Binding-site contacts:
Ligand atom N2 contacts residue ASN257 of chain 1.A at 2.8 Å (h-bond).
Ligand atom C3 contacts residue ASN257 of chain 1.A at 3.9 Å.
Ligand atom C7 contacts residue ASN257 of chain 1.A at 3.7 Å.
Ligand atom O7 contacts residue ASN257 of chain 1.A at 3.9 Å.
Ligand atom C2 contacts residue ASN257 of chain 1.A at 2.4 Å.
Ligand atom C1 contacts residue ASN257 of chain 1.A at 1.7 Å.
Ligand atom C4 contacts residue ASN257 of chain 1.A at 4.3 Å.
Ligand atom C5 contacts residue ASN257 of chain 1.A at 3.9 Å.
Ligand atom O5 contacts residue ASN257 of chain 1.A at 2.6 Å (h-bond).

This small molecule binds to this protein.
Small molecule (SMILES): CC(=O)N[C@@H]1[C@@H](O)[C@H](O)[C@@H](CO)O[C@H]1O

Sequence of chain 1.A:
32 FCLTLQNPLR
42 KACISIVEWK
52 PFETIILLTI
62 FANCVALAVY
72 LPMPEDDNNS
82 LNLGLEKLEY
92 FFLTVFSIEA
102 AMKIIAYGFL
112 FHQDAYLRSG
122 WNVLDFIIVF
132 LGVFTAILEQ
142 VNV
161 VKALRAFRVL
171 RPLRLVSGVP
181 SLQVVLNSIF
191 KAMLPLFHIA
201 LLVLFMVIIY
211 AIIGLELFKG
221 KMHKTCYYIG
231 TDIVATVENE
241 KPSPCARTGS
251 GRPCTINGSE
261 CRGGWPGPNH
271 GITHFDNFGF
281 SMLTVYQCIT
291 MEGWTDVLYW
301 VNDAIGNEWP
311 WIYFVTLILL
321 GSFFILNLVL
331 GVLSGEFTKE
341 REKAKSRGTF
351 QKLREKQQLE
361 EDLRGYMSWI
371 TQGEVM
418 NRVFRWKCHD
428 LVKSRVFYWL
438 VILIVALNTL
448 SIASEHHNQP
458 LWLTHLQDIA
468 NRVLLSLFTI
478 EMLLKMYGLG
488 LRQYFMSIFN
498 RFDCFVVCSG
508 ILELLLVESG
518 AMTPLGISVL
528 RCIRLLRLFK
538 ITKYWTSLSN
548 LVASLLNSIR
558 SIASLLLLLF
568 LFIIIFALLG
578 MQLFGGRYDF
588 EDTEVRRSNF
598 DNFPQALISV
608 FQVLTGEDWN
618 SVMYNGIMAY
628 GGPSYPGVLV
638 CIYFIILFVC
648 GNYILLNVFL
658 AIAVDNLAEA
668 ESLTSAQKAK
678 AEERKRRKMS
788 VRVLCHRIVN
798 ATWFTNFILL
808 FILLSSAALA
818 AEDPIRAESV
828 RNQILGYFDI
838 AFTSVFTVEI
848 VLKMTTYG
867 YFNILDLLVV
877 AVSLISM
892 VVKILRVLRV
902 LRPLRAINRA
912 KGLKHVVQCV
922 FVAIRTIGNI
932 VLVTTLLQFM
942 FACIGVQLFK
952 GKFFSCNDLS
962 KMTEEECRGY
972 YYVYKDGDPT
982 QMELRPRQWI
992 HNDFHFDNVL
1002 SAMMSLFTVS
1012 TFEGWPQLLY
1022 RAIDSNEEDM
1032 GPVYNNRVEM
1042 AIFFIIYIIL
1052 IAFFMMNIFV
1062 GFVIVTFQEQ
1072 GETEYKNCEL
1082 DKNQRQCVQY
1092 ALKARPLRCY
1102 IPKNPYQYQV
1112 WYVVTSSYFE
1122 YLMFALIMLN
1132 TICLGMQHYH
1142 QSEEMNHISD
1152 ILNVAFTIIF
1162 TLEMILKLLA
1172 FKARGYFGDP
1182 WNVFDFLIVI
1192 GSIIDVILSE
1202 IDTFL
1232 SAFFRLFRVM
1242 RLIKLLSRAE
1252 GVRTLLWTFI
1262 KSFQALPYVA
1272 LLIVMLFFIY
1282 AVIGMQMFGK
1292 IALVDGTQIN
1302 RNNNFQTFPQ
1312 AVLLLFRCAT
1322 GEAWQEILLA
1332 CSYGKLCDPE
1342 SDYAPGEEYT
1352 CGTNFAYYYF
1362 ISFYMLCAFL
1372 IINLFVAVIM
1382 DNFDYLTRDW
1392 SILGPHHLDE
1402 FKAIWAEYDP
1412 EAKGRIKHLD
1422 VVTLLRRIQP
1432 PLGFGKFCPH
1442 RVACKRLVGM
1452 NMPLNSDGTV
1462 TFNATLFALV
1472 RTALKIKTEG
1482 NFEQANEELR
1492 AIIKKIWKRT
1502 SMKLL